Sequence of chain 1.B:
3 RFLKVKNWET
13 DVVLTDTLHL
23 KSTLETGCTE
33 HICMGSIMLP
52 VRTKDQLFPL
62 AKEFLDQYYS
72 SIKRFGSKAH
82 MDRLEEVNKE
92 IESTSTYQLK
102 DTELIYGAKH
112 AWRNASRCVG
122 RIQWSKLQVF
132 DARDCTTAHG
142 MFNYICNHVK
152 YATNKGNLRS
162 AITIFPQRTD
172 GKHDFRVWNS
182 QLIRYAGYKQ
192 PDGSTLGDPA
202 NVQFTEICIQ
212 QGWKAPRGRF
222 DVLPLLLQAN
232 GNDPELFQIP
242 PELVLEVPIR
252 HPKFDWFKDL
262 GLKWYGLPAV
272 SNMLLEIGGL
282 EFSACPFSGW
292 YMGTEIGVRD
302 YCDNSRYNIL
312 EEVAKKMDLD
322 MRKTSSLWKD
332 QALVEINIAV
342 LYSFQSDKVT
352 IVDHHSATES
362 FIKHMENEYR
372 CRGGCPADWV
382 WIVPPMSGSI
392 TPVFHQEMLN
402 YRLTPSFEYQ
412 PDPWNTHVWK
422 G

This small molecule binds to this protein.
Small molecule (SMILES): COc1ccncc1CCCNCc1ccc2ccc(N)nc2c1

Sequence of chain 1.A:
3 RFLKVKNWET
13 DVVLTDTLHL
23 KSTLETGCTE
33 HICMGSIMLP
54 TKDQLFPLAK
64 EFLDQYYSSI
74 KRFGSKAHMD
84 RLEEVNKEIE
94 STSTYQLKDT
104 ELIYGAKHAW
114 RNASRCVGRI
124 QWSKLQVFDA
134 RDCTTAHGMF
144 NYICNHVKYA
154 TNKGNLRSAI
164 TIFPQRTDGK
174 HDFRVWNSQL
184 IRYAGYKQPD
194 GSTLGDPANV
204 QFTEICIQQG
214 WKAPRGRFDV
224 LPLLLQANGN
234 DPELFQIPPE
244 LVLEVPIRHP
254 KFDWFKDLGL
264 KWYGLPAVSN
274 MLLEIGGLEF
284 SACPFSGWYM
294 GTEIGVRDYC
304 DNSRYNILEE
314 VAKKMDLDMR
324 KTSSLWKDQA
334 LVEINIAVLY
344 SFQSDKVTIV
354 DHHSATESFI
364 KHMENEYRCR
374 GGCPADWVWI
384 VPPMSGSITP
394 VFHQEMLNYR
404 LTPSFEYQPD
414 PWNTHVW

Binding-site contacts:
Ligand atom C15 contacts residue TRP382 of chain 1.A at 4.1 Å (hydrophobic).
Ligand atom N02 contacts residue GLU296 of chain 1.A at 2.7 Å (salt-bridge).
Ligand atom C25 contacts residue TRP10 of chain 1.B at 3.8 Å (hydrophobic).
Ligand atom C06 contacts residue HEM1 of chain 1.C at 3.4 Å.
Ligand atom C14 contacts residue HEM1 of chain 1.C at 3.5 Å.
Ligand atom C06 contacts residue PHE288 of chain 1.A at 3.9 Å (hydrophobic).
Ligand atom C26 contacts residue TRP10 of chain 1.B at 3.4 Å (hydrophobic).
Ligand atom C11 contacts residue HEM1 of chain 1.C at 3.0 Å.
Ligand atom C13 contacts residue HEM1 of chain 1.C at 3.7 Å.
Ligand atom C03 contacts residue HEM1 of chain 1.C at 2.9 Å.
Ligand atom C09 contacts residue GLU296 of chain 1.A at 3.5 Å.
Ligand atom C02 contacts residue HEM1 of chain 1.C at 3.8 Å.
Ligand atom N02 contacts residue TYR292 of chain 1.A at 3.9 Å.
Ligand atom C14 contacts residue TRP382 of chain 1.A at 4.0 Å (hydrophobic).
Ligand atom N02 contacts residue PRO269 of chain 1.A at 3.8 Å.
Ligand atom C02 contacts residue GLU296 of chain 1.A at 3.4 Å.
Ligand atom C08 contacts residue HEM1 of chain 1.C at 3.6 Å.
Ligand atom C06 contacts residue VAL271 of chain 1.A at 3.4 Å (hydrophobic).
Ligand atom C07 contacts residue HEM1 of chain 1.C at 3.6 Å.
Ligand atom C10 contacts residue HEM1 of chain 1.C at 3.8 Å.
Ligand atom N12 contacts residue HEM1 of chain 1.C at 3.0 Å (h-bond).
Ligand atom C02 contacts residue PRO269 of chain 1.A at 4.1 Å (hydrophobic).
Ligand atom C07 contacts residue VAL271 of chain 1.A at 3.2 Å (hydrophobic).
Ligand atom N02 contacts residue HEM1 of chain 1.C at 3.7 Å.
Ligand atom C02 contacts residue TRP291 of chain 1.A at 4.1 Å (hydrophobic).
Ligand atom C08 contacts residue VAL271 of chain 1.A at 3.6 Å (hydrophobic).
Ligand atom O27 contacts residue MET40 of chain 1.A at 3.5 Å (h-bond).
Ligand atom C10 contacts residue GLU296 of chain 1.A at 3.5 Å.
Ligand atom C09 contacts residue VAL271 of chain 1.A at 4.2 Å (hydrophobic).
Ligand atom N02 contacts residue TRP291 of chain 1.A at 2.9 Å (h-bond).
Ligand atom C28 contacts residue LEU41 of chain 1.A at 3.6 Å (hydrophobic).
Ligand atom C04 contacts residue HEM1 of chain 1.C at 3.2 Å.
Ligand atom N01 contacts residue HEM1 of chain 1.C at 4.2 Å.
Ligand atom C28 contacts residue MET40 of chain 1.A at 3.5 Å (hydrophobic).
Ligand atom C09 contacts residue HEM1 of chain 1.C at 3.4 Å.
Ligand atom C28 contacts residue TYR410 of chain 1.A at 3.5 Å (hydrophobic).
Ligand atom N01 contacts residue GLU296 of chain 1.A at 2.6 Å (salt-bridge).
Ligand atom C05 contacts residue VAL271 of chain 1.A at 4.0 Å (hydrophobic).
Ligand atom C05 contacts residue HEM1 of chain 1.C at 3.6 Å.
Ligand atom C24 contacts residue MET40 of chain 1.A at 3.9 Å (hydrophobic).